Binding-site contacts:
Ligand atom C12 contacts residue ASP47 of chain 1.D at 3.8 Å.
Ligand atom O6 contacts residue THR177 of chain 1.D at 2.6 Å (h-bond).
Ligand atom C18 contacts residue ASN44 of chain 1.D at 3.5 Å.
Ligand atom C2 contacts residue ALA48 of chain 1.D at 4.0 Å (hydrophobic).
Ligand atom O14 contacts residue THR177 of chain 1.D at 3.3 Å.
Ligand atom C7 contacts residue ALA48 of chain 1.D at 3.8 Å (hydrophobic).
Ligand atom O14 contacts residue SER45 of chain 1.D at 3.9 Å.
Ligand atom C3 contacts residue ILE89 of chain 1.D at 3.8 Å (hydrophobic).
Ligand atom C10 contacts residue LEU100 of chain 1.D at 3.7 Å (hydrophobic).
Ligand atom C12 contacts residue GLY101 of chain 1.D at 4.1 Å.
Ligand atom O19 contacts residue VAL179 of chain 1.D at 3.6 Å.
Ligand atom C9 contacts residue ASP86 of chain 1.D at 3.6 Å.
Ligand atom C13 contacts residue ASN44 of chain 1.D at 3.8 Å.
Ligand atom O14 contacts residue ASP86 of chain 1.D at 2.7 Å (salt-bridge).
Ligand atom C2 contacts residue THR177 of chain 1.D at 3.4 Å.
Ligand atom C4 contacts residue ASN44 of chain 1.D at 3.9 Å.
Ligand atom O14 contacts residue ALA48 of chain 1.D at 3.5 Å.
Ligand atom C11 contacts residue ILE89 of chain 1.D at 3.8 Å (hydrophobic).
Ligand atom C3 contacts residue GLY90 of chain 1.D at 3.7 Å.
Ligand atom C8 contacts residue ALA48 of chain 1.D at 3.9 Å (hydrophobic).
Ligand atom C15 contacts residue ASN44 of chain 1.D at 3.7 Å.
Ligand atom C13 contacts residue SER45 of chain 1.D at 3.8 Å.
Ligand atom C10 contacts residue MET91 of chain 1.D at 3.8 Å (hydrophobic).
Ligand atom C3 contacts residue MET91 of chain 1.D at 4.0 Å (hydrophobic).
Ligand atom N1 contacts residue MET91 of chain 1.D at 4.0 Å.
Ligand atom O19 contacts residue ASN44 of chain 1.D at 3.5 Å.
Ligand atom C2 contacts residue MET91 of chain 1.D at 3.7 Å (hydrophobic).
Ligand atom O6 contacts residue MET91 of chain 1.D at 3.1 Å.
Ligand atom C13 contacts residue ASP86 of chain 1.D at 3.5 Å.
Ligand atom C7 contacts residue ILE89 of chain 1.D at 4.1 Å (hydrophobic).
Ligand atom C9 contacts residue THR177 of chain 1.D at 3.5 Å.
Ligand atom O19 contacts residue LEU41 of chain 1.D at 3.6 Å.
Ligand atom N1 contacts residue ALA48 of chain 1.D at 3.5 Å.
Ligand atom C3 contacts residue ALA48 of chain 1.D at 3.5 Å (hydrophobic).
Ligand atom C5 contacts residue THR177 of chain 1.D at 3.8 Å.
Ligand atom C13 contacts residue THR177 of chain 1.D at 3.9 Å.
Ligand atom C4 contacts residue ALA48 of chain 1.D at 3.8 Å (hydrophobic).
Ligand atom C17 contacts residue ASP47 of chain 1.D at 4.1 Å.
Ligand atom C17 contacts residue GLY101 of chain 1.D at 4.1 Å.
Ligand atom O6 contacts residue GLY90 of chain 1.D at 3.7 Å.

Sequence of chain 1.D:
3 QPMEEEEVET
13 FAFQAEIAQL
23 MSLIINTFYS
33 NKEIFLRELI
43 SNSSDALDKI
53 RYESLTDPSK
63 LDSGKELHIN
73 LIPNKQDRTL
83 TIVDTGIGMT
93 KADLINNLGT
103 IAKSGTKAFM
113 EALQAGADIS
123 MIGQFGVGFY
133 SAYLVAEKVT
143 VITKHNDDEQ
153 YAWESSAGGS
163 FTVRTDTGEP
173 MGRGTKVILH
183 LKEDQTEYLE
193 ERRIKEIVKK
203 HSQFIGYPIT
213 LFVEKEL

This small molecule binds to this protein.
Small molecule (SMILES): O=C(c1ccc(O)cc1O)N1Cc2ccccc2C1